A small-molecule ligand and the protein it binds are described below.
Small molecule (SMILES): CCCn1cnc2c1c(=O)[nH]c(=O)n2C

Sequence of chain 1.B:
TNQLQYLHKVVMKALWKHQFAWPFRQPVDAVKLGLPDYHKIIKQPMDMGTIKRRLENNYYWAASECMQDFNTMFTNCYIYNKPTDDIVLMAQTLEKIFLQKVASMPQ

Binding-site contacts:
Ligand atom C8 contacts residue ILE94 of chain 1.B at 3.6 Å (hydrophobic).
Ligand atom C5 contacts residue ILE94 of chain 1.B at 3.7 Å (hydrophobic).
Ligand atom C6 contacts residue LEU42 of chain 1.B at 4.2 Å (hydrophobic).
Ligand atom C contacts residue TRP29 of chain 1.B at 4.0 Å (hydrophobic).
Ligand atom O1 contacts residue ILE94 of chain 1.B at 3.7 Å.
Ligand atom C4 contacts residue LEU40 of chain 1.B at 4.1 Å (hydrophobic).
Ligand atom N1 contacts residue ILE94 of chain 1.B at 4.0 Å.
Ligand atom O contacts residue ILE94 of chain 1.B at 4.4 Å.
Ligand atom C4 contacts residue ILE94 of chain 1.B at 3.4 Å (hydrophobic).
Ligand atom C3 contacts residue TRP29 of chain 1.B at 4.2 Å (hydrophobic).
Ligand atom C7 contacts residue ASN88 of chain 1.B at 3.6 Å.
Ligand atom N3 contacts residue VAL35 of chain 1.B at 4.2 Å.
Ligand atom N2 contacts residue ILE94 of chain 1.B at 3.6 Å.
Ligand atom N2 contacts residue ASN88 of chain 1.B at 2.6 Å (h-bond).
Ligand atom O1 contacts residue TYR45 of chain 1.B at 4.1 Å.
Ligand atom O1 contacts residue ASN88 of chain 1.B at 3.3 Å (h-bond).
Ligand atom N3 contacts residue ILE94 of chain 1.B at 3.2 Å.
Ligand atom C contacts residue ILE94 of chain 1.B at 4.5 Å (hydrophobic).
Ligand atom C4 contacts residue PRO30 of chain 1.B at 4.5 Å (hydrophobic).
Ligand atom N contacts residue LEU40 of chain 1.B at 4.1 Å.
Ligand atom C8 contacts residue PRO30 of chain 1.B at 3.6 Å (hydrophobic).
Ligand atom C7 contacts residue LEU42 of chain 1.B at 4.3 Å (hydrophobic).
Ligand atom O contacts residue ASN88 of chain 1.B at 3.1 Å (h-bond).
Ligand atom N2 contacts residue LEU42 of chain 1.B at 4.0 Å.
Ligand atom C8 contacts residue PHE31 of chain 1.B at 4.5 Å (hydrophobic).
Ligand atom N1 contacts residue PRO30 of chain 1.B at 3.8 Å.
Ligand atom C5 contacts residue LEU42 of chain 1.B at 4.4 Å (hydrophobic).
Ligand atom C3 contacts residue LEU40 of chain 1.B at 3.5 Å (hydrophobic).
Ligand atom C6 contacts residue ASN88 of chain 1.B at 3.3 Å.
Ligand atom C3 contacts residue PRO30 of chain 1.B at 4.3 Å (hydrophobic).
Ligand atom N1 contacts residue LEU40 of chain 1.B at 3.7 Å.
Ligand atom N contacts residue ILE94 of chain 1.B at 4.4 Å.
Ligand atom C8 contacts residue VAL35 of chain 1.B at 3.5 Å (hydrophobic).
Ligand atom C7 contacts residue ILE94 of chain 1.B at 3.3 Å (hydrophobic).
Ligand atom C6 contacts residue ILE94 of chain 1.B at 3.8 Å (hydrophobic).
Ligand atom O contacts residue LEU42 of chain 1.B at 4.1 Å.